A protein and the small-molecule ligand that binds it are described below.
Small molecule (SMILES): CC(=O)N[C@H]1[C@H](O[C@H]2[C@H](O)[C@@H](NC(C)=O)CO[C@@H]2CO)O[C@H](CO)[C@@H](O[C@@H]2O[C@H](CO)[C@@H](O)[C@H](O)[C@@H]2O)[C@@H]1O

Binding-site contacts:
Ligand atom O5 contacts residue GLN801 of chain 1.A at 4.0 Å.
Ligand atom C5 contacts residue SER800 of chain 1.A at 4.5 Å.
Ligand atom C5 contacts residue GLN801 of chain 1.A at 3.4 Å.
Ligand atom C4 contacts residue ASN798 of chain 1.A at 4.2 Å.
Ligand atom C1 contacts residue ASN798 of chain 1.A at 1.4 Å.
Ligand atom O7 contacts residue ASN798 of chain 1.A at 4.5 Å.
Ligand atom O5 contacts residue SER800 of chain 1.A at 4.5 Å.
Ligand atom C1 contacts residue SER800 of chain 1.A at 4.0 Å.
Ligand atom C6 contacts residue GLN801 of chain 1.A at 3.2 Å.
Ligand atom C2 contacts residue ASN798 of chain 1.A at 2.5 Å.
Ligand atom C5 contacts residue ASN798 of chain 1.A at 3.7 Å.
Ligand atom N2 contacts residue ASN798 of chain 1.A at 2.9 Å (h-bond).
Ligand atom O6 contacts residue GLN801 of chain 1.A at 3.1 Å.
Ligand atom O5 contacts residue ASN798 of chain 1.A at 2.4 Å (h-bond).
Ligand atom C7 contacts residue ASN798 of chain 1.A at 3.9 Å.
Ligand atom C8 contacts residue GLN801 of chain 1.A at 3.7 Å.
Ligand atom C3 contacts residue ASN798 of chain 1.A at 3.8 Å.

Sequence of chain 1.A:
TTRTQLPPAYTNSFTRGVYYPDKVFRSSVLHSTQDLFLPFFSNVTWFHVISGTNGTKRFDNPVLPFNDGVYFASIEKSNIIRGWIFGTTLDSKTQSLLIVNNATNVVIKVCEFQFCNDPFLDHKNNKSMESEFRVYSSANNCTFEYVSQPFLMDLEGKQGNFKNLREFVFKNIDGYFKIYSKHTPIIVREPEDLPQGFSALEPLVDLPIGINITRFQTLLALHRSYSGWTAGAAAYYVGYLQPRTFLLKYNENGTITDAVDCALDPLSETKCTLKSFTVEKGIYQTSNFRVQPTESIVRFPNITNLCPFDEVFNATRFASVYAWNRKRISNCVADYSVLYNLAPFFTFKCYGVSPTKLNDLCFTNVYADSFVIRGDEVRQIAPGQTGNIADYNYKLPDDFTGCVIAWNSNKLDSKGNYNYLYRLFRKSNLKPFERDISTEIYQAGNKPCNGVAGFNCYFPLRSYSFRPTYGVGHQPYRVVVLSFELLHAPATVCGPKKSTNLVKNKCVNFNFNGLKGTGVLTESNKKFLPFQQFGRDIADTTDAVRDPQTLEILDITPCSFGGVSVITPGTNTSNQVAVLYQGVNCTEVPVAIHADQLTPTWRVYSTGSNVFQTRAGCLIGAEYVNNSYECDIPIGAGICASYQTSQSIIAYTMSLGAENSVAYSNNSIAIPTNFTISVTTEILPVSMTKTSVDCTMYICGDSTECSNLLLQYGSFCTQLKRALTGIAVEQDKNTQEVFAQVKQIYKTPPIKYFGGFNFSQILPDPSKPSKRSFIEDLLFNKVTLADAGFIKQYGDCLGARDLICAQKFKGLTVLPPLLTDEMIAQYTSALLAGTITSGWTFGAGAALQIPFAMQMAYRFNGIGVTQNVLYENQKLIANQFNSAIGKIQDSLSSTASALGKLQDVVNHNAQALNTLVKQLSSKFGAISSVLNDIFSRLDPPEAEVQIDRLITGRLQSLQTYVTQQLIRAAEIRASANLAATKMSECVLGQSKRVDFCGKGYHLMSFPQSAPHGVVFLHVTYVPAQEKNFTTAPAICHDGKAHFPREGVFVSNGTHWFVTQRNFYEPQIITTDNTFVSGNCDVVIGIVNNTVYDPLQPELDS